Binding-site contacts:
Ligand atom N3 contacts residue GLY261 of chain 2.A at 3.9 Å.
Ligand atom N2 contacts residue TYR106 of chain 2.A at 3.8 Å.
Ligand atom C9 contacts residue ASP156 of chain 2.A at 3.8 Å.
Ligand atom C6 contacts residue ALA232 of chain 2.A at 3.4 Å (hydrophobic).
Ligand atom C1 contacts residue TYR106 of chain 2.A at 3.3 Å (hydrophobic).
Ligand atom C3 contacts residue TYR106 of chain 2.A at 3.8 Å (hydrophobic).
Ligand atom N1 contacts residue TYR106 of chain 2.A at 3.7 Å.
Ligand atom C4 contacts residue LEU231 of chain 2.A at 3.6 Å (hydrophobic).
Ligand atom O1 contacts residue CYS158 of chain 2.A at 3.4 Å.
Ligand atom C10 contacts residue ASP156 of chain 2.A at 3.5 Å.
Ligand atom C5 contacts residue TYR106 of chain 2.A at 3.4 Å (hydrophobic).
Ligand atom C7 contacts residue TYR106 of chain 2.A at 3.3 Å (hydrophobic).
Ligand atom N3 contacts residue ALA232 of chain 2.A at 2.5 Å (h-bond).
Ligand atom N1 contacts residue MET260 of chain 2.A at 3.5 Å.
Ligand atom N2 contacts residue MET260 of chain 2.A at 3.7 Å.
Ligand atom C5 contacts residue LEU231 of chain 2.A at 3.6 Å (hydrophobic).
Ligand atom C5 contacts residue GLY261 of chain 2.A at 3.9 Å.
Ligand atom C8 contacts residue TYR106 of chain 2.A at 3.3 Å (hydrophobic).
Ligand atom O1 contacts residue GLY230 of chain 2.A at 2.7 Å (h-bond).
Ligand atom C3 contacts residue CYS158 of chain 2.A at 3.6 Å (hydrophobic).
Ligand atom O1 contacts residue GLY229 of chain 2.A at 3.1 Å.
Ligand atom O1 contacts residue ASP156 of chain 2.A at 3.8 Å.
Ligand atom C5 contacts residue ALA232 of chain 2.A at 3.3 Å (hydrophobic).
Ligand atom N5 contacts residue ASP156 of chain 2.A at 2.9 Å (salt-bridge).
Ligand atom O1 contacts residue GLN203 of chain 2.A at 2.9 Å (h-bond).
Ligand atom C10 contacts residue MET260 of chain 2.A at 3.7 Å (hydrophobic).
Ligand atom C4 contacts residue TYR106 of chain 2.A at 3.5 Å (hydrophobic).
Ligand atom C2 contacts residue TYR106 of chain 2.A at 3.7 Å (hydrophobic).
Ligand atom C3 contacts residue LEU231 of chain 2.A at 3.9 Å (hydrophobic).
Ligand atom N2 contacts residue VAL233 of chain 2.A at 3.5 Å.
Ligand atom N4 contacts residue GLY261 of chain 2.A at 3.8 Å.
Ligand atom C6 contacts residue GLY261 of chain 2.A at 3.4 Å.
Ligand atom C9 contacts residue CYS158 of chain 2.A at 3.6 Å (hydrophobic).
Ligand atom C3 contacts residue GLY230 of chain 2.A at 3.8 Å.
Ligand atom N5 contacts residue MET260 of chain 2.A at 3.8 Å.
Ligand atom N4 contacts residue TYR106 of chain 2.A at 3.4 Å.
Ligand atom N2 contacts residue LEU231 of chain 2.A at 2.7 Å (h-bond).
Ligand atom N3 contacts residue TYR106 of chain 2.A at 3.8 Å.
Ligand atom N3 contacts residue LEU231 of chain 2.A at 3.8 Å.
Ligand atom N2 contacts residue ALA232 of chain 2.A at 3.5 Å (h-bond).

The small molecule below binds the protein below.
Small molecule (SMILES): CNc1nc2cc3nc[nH]c(=O)c3cc2[nH]1

Sequence of chain 2.A:
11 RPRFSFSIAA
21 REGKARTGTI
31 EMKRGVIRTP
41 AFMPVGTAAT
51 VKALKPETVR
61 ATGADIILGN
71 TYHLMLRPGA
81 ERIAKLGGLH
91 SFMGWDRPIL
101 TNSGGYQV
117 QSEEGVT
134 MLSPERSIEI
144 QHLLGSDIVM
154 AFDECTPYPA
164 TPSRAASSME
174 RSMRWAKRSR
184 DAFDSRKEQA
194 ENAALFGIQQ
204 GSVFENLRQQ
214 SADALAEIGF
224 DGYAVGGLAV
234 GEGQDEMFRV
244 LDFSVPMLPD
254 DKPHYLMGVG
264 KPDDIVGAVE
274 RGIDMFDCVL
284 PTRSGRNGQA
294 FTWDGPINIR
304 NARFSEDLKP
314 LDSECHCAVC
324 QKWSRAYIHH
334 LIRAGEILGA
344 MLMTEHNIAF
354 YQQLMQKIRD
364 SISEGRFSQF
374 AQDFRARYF